Sequence of chain 1.B:
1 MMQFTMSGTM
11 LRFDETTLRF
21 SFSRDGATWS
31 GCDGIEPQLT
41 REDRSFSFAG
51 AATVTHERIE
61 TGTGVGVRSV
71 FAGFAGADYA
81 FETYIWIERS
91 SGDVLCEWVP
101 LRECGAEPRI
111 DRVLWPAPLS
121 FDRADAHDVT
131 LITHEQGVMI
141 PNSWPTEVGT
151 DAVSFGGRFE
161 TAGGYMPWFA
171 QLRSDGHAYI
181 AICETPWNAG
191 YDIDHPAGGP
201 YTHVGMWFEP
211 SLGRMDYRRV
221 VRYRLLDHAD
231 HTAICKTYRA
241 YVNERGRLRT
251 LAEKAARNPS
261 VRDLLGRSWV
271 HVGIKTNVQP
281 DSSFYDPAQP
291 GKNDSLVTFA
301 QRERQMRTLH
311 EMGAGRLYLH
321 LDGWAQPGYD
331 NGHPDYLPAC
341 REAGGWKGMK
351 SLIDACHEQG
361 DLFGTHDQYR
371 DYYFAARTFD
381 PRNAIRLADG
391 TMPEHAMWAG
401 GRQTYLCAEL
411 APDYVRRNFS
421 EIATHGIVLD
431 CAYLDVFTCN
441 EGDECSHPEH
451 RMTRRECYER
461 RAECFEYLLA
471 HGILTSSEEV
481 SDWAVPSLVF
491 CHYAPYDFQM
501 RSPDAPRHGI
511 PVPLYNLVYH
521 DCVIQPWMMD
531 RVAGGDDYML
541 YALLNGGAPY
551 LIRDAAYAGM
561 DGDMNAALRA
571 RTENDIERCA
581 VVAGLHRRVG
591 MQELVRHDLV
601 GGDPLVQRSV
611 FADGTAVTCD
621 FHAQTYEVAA

Binding-site contacts:
Ligand atom O4 contacts residue ASP435 of chain 1.B at 3.7 Å.
Ligand atom O7 contacts residue HIS366 of chain 1.B at 3.2 Å.
Ligand atom C7 contacts residue ASP561 of chain 1.B at 3.5 Å.
Ligand atom C6 contacts residue ASP330 of chain 1.B at 3.4 Å.
Ligand atom O7 contacts residue ASP435 of chain 1.B at 3.5 Å (salt-bridge).
Ligand atom C6 contacts residue ASP371 of chain 1.B at 3.1 Å.
Ligand atom C1 contacts residue VAL436 of chain 1.B at 4.0 Å (hydrophobic).
Ligand atom O3 contacts residue ASP561 of chain 1.B at 3.2 Å (salt-bridge).
Ligand atom C4 contacts residue ASP330 of chain 1.B at 3.2 Å.
Ligand atom C3 contacts residue TYR329 of chain 1.B at 3.8 Å (hydrophobic).
Ligand atom C4 contacts residue TYR329 of chain 1.B at 3.8 Å (hydrophobic).
Ligand atom C8 contacts residue ASP561 of chain 1.B at 3.3 Å.
Ligand atom C1 contacts residue ASP435 of chain 1.B at 3.0 Å.
Ligand atom O7 contacts residue CA1 of chain 1.H at 3.6 Å.
Ligand atom C7 contacts residue ASP435 of chain 1.B at 3.9 Å.
Ligand atom C2 contacts residue ASP435 of chain 1.B at 3.2 Å.
Ligand atom O3 contacts residue TYR557 of chain 1.B at 4.0 Å.
Ligand atom C4 contacts residue TRP398 of chain 1.B at 3.9 Å (hydrophobic).
Ligand atom O3 contacts residue TYR329 of chain 1.B at 3.2 Å (h-bond).
Ligand atom C1 contacts residue GLU478 of chain 1.B at 3.4 Å.
Ligand atom N2 contacts residue ASP435 of chain 1.B at 3.9 Å.
Ligand atom N5 contacts residue VAL436 of chain 1.B at 3.4 Å.
Ligand atom C5 contacts residue ASP435 of chain 1.B at 3.7 Å.
Ligand atom N2 contacts residue ASP561 of chain 1.B at 3.4 Å (salt-bridge).
Ligand atom O4 contacts residue ASP330 of chain 1.B at 2.3 Å (salt-bridge).
Ligand atom O7 contacts residue TYR433 of chain 1.B at 3.1 Å (h-bond).
Ligand atom N5 contacts residue ASP435 of chain 1.B at 2.5 Å (salt-bridge).
Ligand atom O6 contacts residue VAL436 of chain 1.B at 3.7 Å.
Ligand atom O4 contacts residue TYR329 of chain 1.B at 2.8 Å (h-bond).
Ligand atom C7 contacts residue TYR433 of chain 1.B at 3.4 Å (hydrophobic).
Ligand atom C5 contacts residue ASP330 of chain 1.B at 3.8 Å.
Ligand atom C2 contacts residue TYR329 of chain 1.B at 3.7 Å (hydrophobic).
Ligand atom O7 contacts residue TYR329 of chain 1.B at 3.6 Å (h-bond).
Ligand atom C6 contacts residue TRP398 of chain 1.B at 3.5 Å (hydrophobic).
Ligand atom O6 contacts residue TRP398 of chain 1.B at 3.2 Å (h-bond).
Ligand atom C6 contacts residue GLN368 of chain 1.B at 4.0 Å.
Ligand atom C5 contacts residue TRP398 of chain 1.B at 3.9 Å (hydrophobic).
Ligand atom C8 contacts residue TYR433 of chain 1.B at 3.7 Å (hydrophobic).
Ligand atom O6 contacts residue ASP371 of chain 1.B at 2.9 Å (salt-bridge).
Ligand atom C8 contacts residue HIS492 of chain 1.B at 3.7 Å.

A protein and the small-molecule ligand that binds it are described below.
Small molecule (SMILES): CC(=O)N[C@H]1CN[C@H](CO)[C@H](O)[C@@H]1O